Sequence of chain 4.A:
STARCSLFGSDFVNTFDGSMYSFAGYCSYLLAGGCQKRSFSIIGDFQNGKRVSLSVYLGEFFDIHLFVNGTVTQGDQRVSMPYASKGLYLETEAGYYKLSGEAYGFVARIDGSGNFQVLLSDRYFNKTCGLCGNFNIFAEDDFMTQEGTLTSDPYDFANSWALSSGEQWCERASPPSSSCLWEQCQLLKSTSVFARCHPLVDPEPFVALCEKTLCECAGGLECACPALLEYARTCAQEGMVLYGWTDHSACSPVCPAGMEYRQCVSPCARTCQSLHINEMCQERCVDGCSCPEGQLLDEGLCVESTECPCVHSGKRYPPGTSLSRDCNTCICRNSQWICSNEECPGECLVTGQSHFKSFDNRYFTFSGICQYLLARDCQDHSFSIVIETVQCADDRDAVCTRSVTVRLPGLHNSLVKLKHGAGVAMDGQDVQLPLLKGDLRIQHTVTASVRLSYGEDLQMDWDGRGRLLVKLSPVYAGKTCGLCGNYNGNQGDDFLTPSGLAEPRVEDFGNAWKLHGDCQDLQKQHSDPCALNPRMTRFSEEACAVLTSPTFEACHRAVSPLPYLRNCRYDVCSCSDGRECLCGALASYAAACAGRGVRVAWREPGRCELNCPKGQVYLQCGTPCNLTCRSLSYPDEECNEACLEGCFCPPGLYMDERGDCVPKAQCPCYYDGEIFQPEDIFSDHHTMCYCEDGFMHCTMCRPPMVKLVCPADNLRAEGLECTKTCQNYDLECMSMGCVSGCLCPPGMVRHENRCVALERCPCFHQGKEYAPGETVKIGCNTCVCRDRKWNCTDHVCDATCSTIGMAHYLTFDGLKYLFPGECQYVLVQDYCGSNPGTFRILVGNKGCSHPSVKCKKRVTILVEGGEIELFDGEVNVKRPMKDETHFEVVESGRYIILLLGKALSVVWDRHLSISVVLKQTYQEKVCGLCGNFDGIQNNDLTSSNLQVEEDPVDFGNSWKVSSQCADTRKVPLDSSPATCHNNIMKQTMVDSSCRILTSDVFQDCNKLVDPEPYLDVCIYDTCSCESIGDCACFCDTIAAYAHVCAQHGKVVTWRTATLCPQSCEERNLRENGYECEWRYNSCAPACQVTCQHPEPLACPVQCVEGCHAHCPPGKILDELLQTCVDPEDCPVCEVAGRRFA

Binding-site contacts:
Ligand atom O7 contacts residue ASN666 of chain 4.A at 4.0 Å.
Ligand atom C1 contacts residue ASN666 of chain 4.A at 1.4 Å.
Ligand atom C5 contacts residue THR663 of chain 4.A at 4.3 Å.
Ligand atom C5 contacts residue ASN666 of chain 4.A at 3.6 Å.
Ligand atom C2 contacts residue ASN666 of chain 4.A at 2.5 Å.
Ligand atom N2 contacts residue ASN666 of chain 4.A at 3.0 Å (h-bond).
Ligand atom C4 contacts residue ASN666 of chain 4.A at 4.2 Å.
Ligand atom C7 contacts residue TYR694 of chain 4.A at 4.5 Å (hydrophobic).
Ligand atom C8 contacts residue LEU693 of chain 4.A at 4.2 Å (hydrophobic).
Ligand atom O5 contacts residue ASN666 of chain 4.A at 2.3 Å (h-bond).
Ligand atom C7 contacts residue ASN666 of chain 4.A at 3.7 Å.
Ligand atom C8 contacts residue TYR694 of chain 4.A at 3.4 Å (hydrophobic).
Ligand atom C6 contacts residue THR663 of chain 4.A at 3.7 Å.
Ligand atom N2 contacts residue TYR694 of chain 4.A at 4.5 Å.
Ligand atom C3 contacts residue ASN666 of chain 4.A at 3.8 Å.

A small-molecule ligand and the protein it binds are described below.
Small molecule (SMILES): CC(=O)N[C@@H]1[C@@H](O)[C@H](O)[C@@H](CO)O[C@H]1O